Binding-site contacts:
Ligand atom C3 contacts residue ILE214 of chain 2.A at 3.7 Å (hydrophobic).
Ligand atom C contacts residue ARG186 of chain 2.A at 3.7 Å.
Ligand atom C3 contacts residue LEU129 of chain 2.A at 3.4 Å (hydrophobic).
Ligand atom N2 contacts residue LEU129 of chain 2.A at 3.8 Å.
Ligand atom N1 contacts residue LEU129 of chain 2.A at 3.7 Å.
Ligand atom C9 contacts residue HIS128 of chain 2.A at 3.4 Å.
Ligand atom C5 contacts residue HIS128 of chain 2.A at 4.3 Å.
Ligand atom C contacts residue ILE248 of chain 2.A at 3.7 Å (hydrophobic).
Ligand atom C2 contacts residue LEU129 of chain 2.A at 3.9 Å (hydrophobic).
Ligand atom C8 contacts residue ARG127 of chain 2.A at 4.2 Å.
Ligand atom C7 contacts residue ILE248 of chain 2.A at 3.7 Å (hydrophobic).
Ligand atom C6 contacts residue LEU129 of chain 2.A at 3.8 Å (hydrophobic).
Ligand atom C4 contacts residue LEU129 of chain 2.A at 3.5 Å (hydrophobic).
Ligand atom C5 contacts residue LEU129 of chain 2.A at 3.0 Å (hydrophobic).
Ligand atom C10 contacts residue ARG127 of chain 2.A at 3.6 Å.
Ligand atom S contacts residue GLU213 of chain 2.A at 4.2 Å.
Ligand atom S contacts residue LEU129 of chain 2.A at 4.1 Å.
Ligand atom N2 contacts residue ILE214 of chain 2.A at 2.6 Å (h-bond).
Ligand atom N1 contacts residue ILE214 of chain 2.A at 3.0 Å (h-bond).
Ligand atom N contacts residue ARG186 of chain 2.A at 4.2 Å.
Ligand atom N3 contacts residue ASP251 of chain 2.A at 3.9 Å.
Ligand atom N3 contacts residue ARG127 of chain 2.A at 3.6 Å.
Ligand atom C1 contacts residue ILE248 of chain 2.A at 4.1 Å (hydrophobic).
Ligand atom N2 contacts residue VAL131 of chain 2.A at 3.6 Å.
Ligand atom C3 contacts residue GLU213 of chain 2.A at 4.1 Å.
Ligand atom S contacts residue ARG186 of chain 2.A at 4.0 Å.
Ligand atom S contacts residue VAL161 of chain 2.A at 3.5 Å.
Ligand atom C6 contacts residue HIS128 of chain 2.A at 3.9 Å.
Ligand atom N1 contacts residue GLU213 of chain 2.A at 3.5 Å.
Ligand atom C9 contacts residue ILE248 of chain 2.A at 4.2 Å (hydrophobic).
Ligand atom C11 contacts residue ARG127 of chain 2.A at 3.5 Å.
Ligand atom N contacts residue ILE248 of chain 2.A at 3.6 Å.
Ligand atom C2 contacts residue ARG186 of chain 2.A at 3.6 Å.
Ligand atom N1 contacts residue VAL161 of chain 2.A at 4.1 Å.
Ligand atom C9 contacts residue ARG127 of chain 2.A at 3.8 Å.
Ligand atom C8 contacts residue ILE248 of chain 2.A at 3.4 Å (hydrophobic).
Ligand atom C1 contacts residue ARG186 of chain 2.A at 3.3 Å.
Ligand atom C12 contacts residue ARG127 of chain 2.A at 4.0 Å.
Ligand atom C8 contacts residue HIS128 of chain 2.A at 3.2 Å.
Ligand atom C6 contacts residue ILE248 of chain 2.A at 4.1 Å (hydrophobic).

This protein binds this small molecule.
Small molecule (SMILES): Nc1ccc(Nc2ccc3c(N)nsc3c2)cc1

Sequence of chain 2.A:
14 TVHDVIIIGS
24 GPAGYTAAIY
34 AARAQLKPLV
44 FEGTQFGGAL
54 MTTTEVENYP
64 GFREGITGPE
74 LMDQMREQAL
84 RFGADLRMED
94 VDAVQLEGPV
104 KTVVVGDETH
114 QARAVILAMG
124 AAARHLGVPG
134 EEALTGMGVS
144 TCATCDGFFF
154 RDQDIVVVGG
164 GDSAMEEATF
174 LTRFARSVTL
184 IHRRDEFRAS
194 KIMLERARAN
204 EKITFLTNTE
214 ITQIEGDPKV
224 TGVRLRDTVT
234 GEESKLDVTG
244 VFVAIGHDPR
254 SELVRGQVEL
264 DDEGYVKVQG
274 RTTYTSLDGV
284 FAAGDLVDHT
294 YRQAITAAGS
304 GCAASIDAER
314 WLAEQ